This protein binds this small molecule.
Small molecule (SMILES): COC(=O)CCCNC(=O)c1cc(S(N)(=O)=O)c(Cl)cc1SC1CCCCC1

Binding-site contacts:
Ligand atom O6 contacts residue HIS117 of chain 1.B at 3.3 Å (h-bond).
Ligand atom N1 contacts residue HIS117 of chain 1.B at 3.3 Å (h-bond).
Ligand atom S4 contacts residue HIS91 of chain 1.B at 3.9 Å.
Ligand atom C21 contacts residue THR199 of chain 1.B at 3.8 Å.
Ligand atom C8 contacts residue LEU197 of chain 1.B at 3.7 Å (hydrophobic).
Ligand atom N1 contacts residue ZN1 of chain 1.G at 1.9 Å.
Ligand atom O5 contacts residue LEU197 of chain 1.B at 3.4 Å.
Ligand atom S4 contacts residue ZN1 of chain 1.G at 3.0 Å.
Ligand atom N23 contacts residue THR199 of chain 1.B at 2.9 Å (h-bond).
Ligand atom C18 contacts residue ALA129 of chain 1.B at 3.4 Å (hydrophobic).
Ligand atom O6 contacts residue VAL141 of chain 1.B at 3.9 Å.
Ligand atom O6 contacts residue HIS91 of chain 1.B at 3.4 Å.
Ligand atom C18 contacts residue SER130 of chain 1.B at 3.4 Å.
Ligand atom N1 contacts residue THR198 of chain 1.B at 2.9 Å (h-bond).
Ligand atom S14 contacts residue GLN89 of chain 1.B at 3.9 Å.
Ligand atom C7 contacts residue HIS91 of chain 1.B at 3.7 Å.
Ligand atom C19 contacts residue SER130 of chain 1.B at 3.7 Å.
Ligand atom O22 contacts residue GLN89 of chain 1.B at 3.0 Å (h-bond).
Ligand atom C25 contacts residue THR199 of chain 1.B at 3.7 Å.
Ligand atom N1 contacts residue HIS91 of chain 1.B at 3.2 Å (h-bond).
Ligand atom S4 contacts residue HIS117 of chain 1.B at 3.9 Å.
Ligand atom O30 contacts residue PRO200 of chain 1.B at 3.1 Å (h-bond).
Ligand atom CL1 contacts residue LEU197 of chain 1.B at 3.8 Å.
Ligand atom C11 contacts residue THR199 of chain 1.B at 3.8 Å.
Ligand atom O30 contacts residue PRO201 of chain 1.B at 3.9 Å.
Ligand atom C17 contacts residue ALA129 of chain 1.B at 3.4 Å (hydrophobic).
Ligand atom CL1 contacts residue VAL141 of chain 1.B at 3.4 Å.
Ligand atom O5 contacts residue THR198 of chain 1.B at 2.9 Å (h-bond).
Ligand atom O6 contacts residue TRP208 of chain 1.B at 3.8 Å.
Ligand atom N1 contacts residue HIS93 of chain 1.B at 3.3 Å (h-bond).
Ligand atom C31 contacts residue TRP4 of chain 1.B at 3.5 Å (hydrophobic).
Ligand atom O5 contacts residue TRP208 of chain 1.B at 3.5 Å.
Ligand atom C31 contacts residue PRO200 of chain 1.B at 3.3 Å (hydrophobic).
Ligand atom C12 contacts residue THR199 of chain 1.B at 3.8 Å.
Ligand atom O6 contacts residue ZN1 of chain 1.G at 3.0 Å.
Ligand atom C12 contacts residue HIS91 of chain 1.B at 3.5 Å.
Ligand atom C27 contacts residue PRO200 of chain 1.B at 3.7 Å (hydrophobic).
Ligand atom C9 contacts residue LEU197 of chain 1.B at 3.7 Å (hydrophobic).
Ligand atom C28 contacts residue PRO200 of chain 1.B at 3.9 Å (hydrophobic).
Ligand atom S4 contacts residue THR198 of chain 1.B at 3.9 Å.

Sequence of chain 1.B:
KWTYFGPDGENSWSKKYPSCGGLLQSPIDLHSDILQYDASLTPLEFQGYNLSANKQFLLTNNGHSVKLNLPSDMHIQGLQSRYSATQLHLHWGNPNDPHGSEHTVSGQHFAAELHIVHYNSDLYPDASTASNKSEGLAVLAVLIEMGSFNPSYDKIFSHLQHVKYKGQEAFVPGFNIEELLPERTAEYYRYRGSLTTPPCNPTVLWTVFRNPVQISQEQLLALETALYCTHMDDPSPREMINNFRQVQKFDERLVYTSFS